Sequence of chain 1.A:
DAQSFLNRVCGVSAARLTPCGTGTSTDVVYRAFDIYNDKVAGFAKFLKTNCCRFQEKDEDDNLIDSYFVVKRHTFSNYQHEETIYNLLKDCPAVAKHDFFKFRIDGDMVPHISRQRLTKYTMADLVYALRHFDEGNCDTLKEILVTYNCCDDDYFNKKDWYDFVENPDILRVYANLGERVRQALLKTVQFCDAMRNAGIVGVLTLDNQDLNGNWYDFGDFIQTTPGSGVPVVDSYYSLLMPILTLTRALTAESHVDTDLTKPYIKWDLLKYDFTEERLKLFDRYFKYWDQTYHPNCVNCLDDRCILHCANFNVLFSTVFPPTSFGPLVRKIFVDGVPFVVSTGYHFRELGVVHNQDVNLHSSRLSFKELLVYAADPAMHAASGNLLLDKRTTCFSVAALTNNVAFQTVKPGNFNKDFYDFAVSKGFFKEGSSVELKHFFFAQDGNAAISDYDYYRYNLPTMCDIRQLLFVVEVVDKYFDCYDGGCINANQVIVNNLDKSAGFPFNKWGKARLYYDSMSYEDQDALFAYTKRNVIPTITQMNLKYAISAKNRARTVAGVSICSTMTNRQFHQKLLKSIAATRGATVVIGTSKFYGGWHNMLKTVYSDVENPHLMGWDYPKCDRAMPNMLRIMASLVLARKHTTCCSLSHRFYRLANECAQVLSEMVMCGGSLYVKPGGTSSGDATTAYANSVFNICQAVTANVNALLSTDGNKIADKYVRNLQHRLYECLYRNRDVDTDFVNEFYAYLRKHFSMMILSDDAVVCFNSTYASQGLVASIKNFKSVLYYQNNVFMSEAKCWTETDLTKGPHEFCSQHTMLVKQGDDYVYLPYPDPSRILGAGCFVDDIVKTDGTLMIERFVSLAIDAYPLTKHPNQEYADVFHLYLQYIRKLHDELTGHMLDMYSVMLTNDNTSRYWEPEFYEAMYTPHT

Binding-site contacts:
Ligand atom C8 contacts residue VAL202 of chain 1.A at 4.1 Å (hydrophobic).
Ligand atom C10 contacts residue VAL204 of chain 1.A at 3.7 Å (hydrophobic).
Ligand atom C5 contacts residue VAL204 of chain 1.A at 4.4 Å (hydrophobic).
Ligand atom C27 contacts residue VAL202 of chain 1.A at 4.3 Å (hydrophobic).
Ligand atom C4 contacts residue VAL204 of chain 1.A at 4.2 Å (hydrophobic).
Ligand atom N2 contacts residue ILE223 of chain 1.A at 4.4 Å.
Ligand atom C4 contacts residue ARG733 of chain 1.A at 3.7 Å.
Ligand atom C16 contacts residue ILE223 of chain 1.A at 3.7 Å (hydrophobic).
Ligand atom C16 contacts residue ASP221 of chain 1.A at 4.3 Å.
Ligand atom C7 contacts residue VAL202 of chain 1.A at 3.6 Å (hydrophobic).
Ligand atom C3 contacts residue ARG733 of chain 1.A at 3.8 Å.
Ligand atom C11 contacts residue VAL204 of chain 1.A at 3.7 Å (hydrophobic).
Ligand atom O3 contacts residue ILE223 of chain 1.A at 4.3 Å.
Ligand atom C29 contacts residue ILE223 of chain 1.A at 3.8 Å (hydrophobic).
Ligand atom C11 contacts residue ASP221 of chain 1.A at 3.3 Å.
Ligand atom C6 contacts residue VAL202 of chain 1.A at 4.5 Å (hydrophobic).
Ligand atom O4 contacts residue ARG733 of chain 1.A at 3.8 Å.
Ligand atom C7 contacts residue ILE223 of chain 1.A at 4.5 Å (hydrophobic).
Ligand atom C17 contacts residue ILE223 of chain 1.A at 3.7 Å (hydrophobic).
Ligand atom C10 contacts residue VAL233 of chain 1.A at 3.5 Å (hydrophobic).
Ligand atom C2 contacts residue ASP221 of chain 1.A at 4.1 Å.
Ligand atom C15 contacts residue ASP221 of chain 1.A at 4.0 Å.
Ligand atom C3 contacts residue VAL204 of chain 1.A at 3.7 Å (hydrophobic).
Ligand atom C1 contacts residue ASP221 of chain 1.A at 3.5 Å.

A protein and the small-molecule ligand that binds it are described below.
Small molecule (SMILES): C[C@H](CCC(=O)NCCC[N+](C)(C)CC(O)CS(=O)(=O)O)[C@H]1CC[C@H]2[C@@H]3[C@H](O)C[C@@H]4C[C@H](O)CC[C@]4(C)[C@H]3C[C@H](O)[C@]12C